The protein below binds the small molecule below.
Small molecule (SMILES): CC(=O)N[C@@H]1[C@@H](O)[C@H](O)[C@@H](CO)O[C@H]1O

Binding-site contacts:
Ligand atom C3 contacts residue ASN80 of chain 1.A at 3.8 Å.
Ligand atom C2 contacts residue ASN80 of chain 1.A at 2.5 Å.
Ligand atom O7 contacts residue ASN80 of chain 1.A at 4.0 Å.
Ligand atom C8 contacts residue PRO78 of chain 1.A at 3.4 Å (hydrophobic).
Ligand atom C1 contacts residue ASN80 of chain 1.A at 1.4 Å.
Ligand atom C1 contacts residue HIS119 of chain 1.A at 3.8 Å.
Ligand atom C8 contacts residue LEU79 of chain 1.A at 4.1 Å (hydrophobic).
Ligand atom C6 contacts residue HIS119 of chain 1.A at 4.3 Å.
Ligand atom C4 contacts residue ASN80 of chain 1.A at 4.2 Å.
Ligand atom C8 contacts residue ASN80 of chain 1.A at 4.5 Å.
Ligand atom O5 contacts residue HIS119 of chain 1.A at 3.5 Å.
Ligand atom C7 contacts residue ASN80 of chain 1.A at 3.7 Å.
Ligand atom O5 contacts residue ASN80 of chain 1.A at 2.4 Å (h-bond).
Ligand atom C5 contacts residue HIS119 of chain 1.A at 4.2 Å.
Ligand atom N2 contacts residue ASN80 of chain 1.A at 2.9 Å (h-bond).
Ligand atom C5 contacts residue ASN80 of chain 1.A at 3.7 Å.

Sequence of chain 1.A:
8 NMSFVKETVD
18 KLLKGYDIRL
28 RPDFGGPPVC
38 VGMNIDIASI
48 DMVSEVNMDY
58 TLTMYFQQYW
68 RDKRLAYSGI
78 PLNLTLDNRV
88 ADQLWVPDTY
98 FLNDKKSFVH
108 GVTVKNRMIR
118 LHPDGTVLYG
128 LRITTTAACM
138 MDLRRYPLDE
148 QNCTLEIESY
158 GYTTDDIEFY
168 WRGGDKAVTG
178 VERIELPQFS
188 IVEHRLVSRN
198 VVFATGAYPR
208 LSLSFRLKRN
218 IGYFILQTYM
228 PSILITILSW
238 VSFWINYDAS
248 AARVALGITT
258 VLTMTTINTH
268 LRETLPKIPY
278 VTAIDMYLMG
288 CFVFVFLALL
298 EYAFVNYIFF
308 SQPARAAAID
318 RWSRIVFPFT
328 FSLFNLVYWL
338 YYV